A protein and the small-molecule ligand that binds it are described below.
Small molecule (SMILES): CC(=O)N[C@@H]1[C@@H](O)[C@H](O[C@@H]2O[C@H](CO)[C@@H](O[C@@H]3O[C@H](CO)[C@@H](O[C@@H]4O[C@H](CO)[C@@H](O[C@@H]5O[C@H](CO)[C@@H](O[C@@H]6O[C@H](CO)[C@@H](O)[C@H](O)[C@H]6NC(C)=O)[C@H](O)[C@H]5NC(C)=O)[C@H](O)[C@H]4NC(C)=O)[C@H](O)[C@H]3NC(C)=O)[C@H](O)[C@H]2NC(C)=O)[C@@H](CO)O[C@H]1O

Sequence of chain 1.A:
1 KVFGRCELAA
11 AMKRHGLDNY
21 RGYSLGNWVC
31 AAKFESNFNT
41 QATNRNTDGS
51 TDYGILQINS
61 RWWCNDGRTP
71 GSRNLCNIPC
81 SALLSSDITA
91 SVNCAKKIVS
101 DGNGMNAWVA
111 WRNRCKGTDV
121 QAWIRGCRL

Binding-site contacts:
Ligand atom C8 contacts residue GLN57 of chain 1.A at 3.0 Å.
Ligand atom C1 contacts residue ALA107 of chain 1.A at 3.7 Å (hydrophobic).
Ligand atom N2 contacts residue ASP101 of chain 1.A at 3.0 Å (salt-bridge).
Ligand atom O7 contacts residue ASN59 of chain 1.A at 3.5 Å (h-bond).
Ligand atom O7 contacts residue TRP63 of chain 1.A at 3.0 Å.
Ligand atom O6 contacts residue ASN59 of chain 1.A at 3.5 Å.
Ligand atom C8 contacts residue TRP62 of chain 1.A at 3.6 Å (hydrophobic).
Ligand atom C2 contacts residue ALA107 of chain 1.A at 3.1 Å (hydrophobic).
Ligand atom O6 contacts residue SER50 of chain 1.A at 2.5 Å (h-bond).
Ligand atom C6 contacts residue ASN103 of chain 1.A at 3.2 Å.
Ligand atom O3 contacts residue ALA107 of chain 1.A at 3.5 Å (h-bond).
Ligand atom O7 contacts residue GLU35 of chain 1.A at 3.0 Å.
Ligand atom O7 contacts residue GLN57 of chain 1.A at 2.9 Å (h-bond).
Ligand atom O3 contacts residue GLN57 of chain 1.A at 2.6 Å (h-bond).
Ligand atom O7 contacts residue VAL109 of chain 1.A at 2.8 Å.
Ligand atom O3 contacts residue ASP52 of chain 1.A at 3.2 Å (salt-bridge).
Ligand atom C6 contacts residue ASN46 of chain 1.A at 3.5 Å.
Ligand atom O5 contacts residue ASP52 of chain 1.A at 3.3 Å (salt-bridge).
Ligand atom C6 contacts residue ASP52 of chain 1.A at 3.5 Å.
Ligand atom O7 contacts residue ALA110 of chain 1.A at 3.3 Å (h-bond).
Ligand atom N2 contacts residue GLN57 of chain 1.A at 3.2 Å (h-bond).
Ligand atom C6 contacts residue ASN59 of chain 1.A at 2.9 Å.
Ligand atom C7 contacts residue ASP101 of chain 1.A at 3.1 Å.
Ligand atom N2 contacts residue ALA107 of chain 1.A at 2.8 Å (h-bond).
Ligand atom O7 contacts residue PHE34 of chain 1.A at 2.6 Å (h-bond).
Ligand atom O5 contacts residue ASN46 of chain 1.A at 3.5 Å (h-bond).
Ligand atom O6 contacts residue ASP52 of chain 1.A at 3.6 Å (salt-bridge).
Ligand atom O4 contacts residue ASN46 of chain 1.A at 3.5 Å (h-bond).
Ligand atom O7 contacts residue ASN106 of chain 1.A at 2.9 Å (h-bond).
Ligand atom C8 contacts residue VAL109 of chain 1.A at 3.0 Å (hydrophobic).
Ligand atom O7 contacts residue ASP101 of chain 1.A at 2.6 Å (salt-bridge).
Ligand atom N2 contacts residue GLU35 of chain 1.A at 3.6 Å.
Ligand atom C7 contacts residue GLN57 of chain 1.A at 2.7 Å.
Ligand atom C7 contacts residue VAL109 of chain 1.A at 3.1 Å (hydrophobic).
Ligand atom C6 contacts residue SER50 of chain 1.A at 3.7 Å.
Ligand atom O6 contacts residue ASN46 of chain 1.A at 2.5 Å (h-bond).
Ligand atom C3 contacts residue ALA107 of chain 1.A at 2.8 Å (hydrophobic).
Ligand atom O4 contacts residue ASP52 of chain 1.A at 3.5 Å (salt-bridge).
Ligand atom C7 contacts residue GLU35 of chain 1.A at 3.6 Å.
Ligand atom O6 contacts residue ASN103 of chain 1.A at 2.8 Å.